This protein binds this small molecule.
Small molecule (SMILES): N#Cc1ccc([C@H]2CCCc3cncn32)cc1

Sequence of chain 1.I:
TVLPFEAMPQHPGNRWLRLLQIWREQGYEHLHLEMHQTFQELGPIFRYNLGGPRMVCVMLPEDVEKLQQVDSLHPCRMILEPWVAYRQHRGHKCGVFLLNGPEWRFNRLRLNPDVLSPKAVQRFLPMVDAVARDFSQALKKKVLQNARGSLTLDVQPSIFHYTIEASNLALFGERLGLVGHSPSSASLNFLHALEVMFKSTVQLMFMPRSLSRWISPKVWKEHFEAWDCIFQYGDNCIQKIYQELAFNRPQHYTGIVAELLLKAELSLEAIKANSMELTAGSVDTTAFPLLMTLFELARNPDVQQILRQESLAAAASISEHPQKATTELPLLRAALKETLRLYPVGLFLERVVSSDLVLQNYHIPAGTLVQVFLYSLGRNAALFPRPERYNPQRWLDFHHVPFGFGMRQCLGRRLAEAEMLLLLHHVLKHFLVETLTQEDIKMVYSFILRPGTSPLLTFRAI

Binding-site contacts:
Ligand atom C12 contacts residue GLY288 of chain 1.I at 3.8 Å.
Ligand atom C05 contacts residue GLY288 of chain 1.I at 3.8 Å.
Ligand atom N06 contacts residue HEM1 of chain 1.CA at 2.1 Å.
Ligand atom C07 contacts residue HEM1 of chain 1.CA at 2.9 Å.
Ligand atom C01 contacts residue PHE461 of chain 1.I at 3.5 Å (hydrophobic).
Ligand atom C07 contacts residue PHE104 of chain 1.I at 4.1 Å (hydrophobic).
Ligand atom N17 contacts residue ALA287 of chain 1.I at 3.9 Å.
Ligand atom C05 contacts residue HEM1 of chain 1.CA at 3.3 Å.
Ligand atom C09 contacts residue ILE462 of chain 1.I at 4.1 Å (hydrophobic).
Ligand atom C11 contacts residue PHE205 of chain 1.I at 3.6 Å (hydrophobic).
Ligand atom C01 contacts residue ILE462 of chain 1.I at 3.8 Å (hydrophobic).
Ligand atom C11 contacts residue GLY288 of chain 1.I at 3.5 Å.
Ligand atom C16 contacts residue TRP90 of chain 1.I at 3.5 Å (hydrophobic).
Ligand atom N17 contacts residue ARG94 of chain 1.I at 3.5 Å (salt-bridge).
Ligand atom C14 contacts residue TRP90 of chain 1.I at 3.6 Å (hydrophobic).
Ligand atom C16 contacts residue TRP234 of chain 1.I at 3.8 Å (hydrophobic).
Ligand atom N17 contacts residue TRP234 of chain 1.I at 3.4 Å.
Ligand atom C03 contacts residue THR292 of chain 1.I at 3.8 Å.
Ligand atom C02 contacts residue PHE205 of chain 1.I at 3.7 Å (hydrophobic).
Ligand atom C02 contacts residue THR292 of chain 1.I at 4.1 Å.
Ligand atom C05 contacts residue THR292 of chain 1.I at 3.8 Å.
Ligand atom C15 contacts residue GLY288 of chain 1.I at 3.9 Å.
Ligand atom C13 contacts residue GLY288 of chain 1.I at 4.0 Å.
Ligand atom C11 contacts residue ALA287 of chain 1.I at 4.1 Å (hydrophobic).
Ligand atom C16 contacts residue GLU284 of chain 1.I at 4.0 Å.
Ligand atom C16 contacts residue ALA287 of chain 1.I at 3.8 Å (hydrophobic).
Ligand atom C12 contacts residue ALA287 of chain 1.I at 3.9 Å (hydrophobic).
Ligand atom C12 contacts residue TRP90 of chain 1.I at 3.7 Å (hydrophobic).
Ligand atom C13 contacts residue TRP90 of chain 1.I at 3.4 Å (hydrophobic).
Ligand atom C02 contacts residue ILE462 of chain 1.I at 3.6 Å (hydrophobic).
Ligand atom C14 contacts residue GLY288 of chain 1.I at 4.1 Å.
Ligand atom C15 contacts residue PHE104 of chain 1.I at 4.2 Å (hydrophobic).
Ligand atom C08 contacts residue PHE104 of chain 1.I at 4.1 Å (hydrophobic).
Ligand atom C08 contacts residue HEM1 of chain 1.CA at 4.2 Å.
Ligand atom C11 contacts residue TRP90 of chain 1.I at 4.0 Å (hydrophobic).
Ligand atom C10 contacts residue GLY288 of chain 1.I at 3.6 Å.
Ligand atom N17 contacts residue TRP90 of chain 1.I at 4.0 Å.
Ligand atom C08 contacts residue THR292 of chain 1.I at 3.9 Å.
Ligand atom N04 contacts residue THR292 of chain 1.I at 3.5 Å.
Ligand atom N17 contacts residue GLU284 of chain 1.I at 3.7 Å.